Binding-site contacts:
Ligand atom C4 contacts residue LYS20 of chain 1.E at 3.7 Å.
Ligand atom C5 contacts residue DT4 of chain 1.L at 3.7 Å.
Ligand atom C2 contacts residue GLN28 of chain 1.E at 3.7 Å.
Ligand atom O2 contacts residue ARG8 of chain 1.F at 3.5 Å (salt-bridge).
Ligand atom C2' contacts residue DT4 of chain 1.L at 3.5 Å.
Ligand atom P contacts residue LYS20 of chain 1.F at 3.2 Å.
Ligand atom N3 contacts residue LYS20 of chain 1.E at 3.0 Å (salt-bridge).
Ligand atom O4 contacts residue ARG8 of chain 1.E at 2.6 Å (salt-bridge).
Ligand atom N3 contacts residue GLN28 of chain 1.E at 3.1 Å (h-bond).
Ligand atom C7 contacts residue ARG8 of chain 1.E at 3.8 Å.
Ligand atom O3' contacts residue LYS20 of chain 1.F at 2.8 Å (salt-bridge).
Ligand atom O2 contacts residue GLN28 of chain 1.E at 3.3 Å.
Ligand atom C2 contacts residue LYS20 of chain 1.E at 3.3 Å.
Ligand atom OP1 contacts residue THR9 of chain 1.F at 3.8 Å.
Ligand atom OP2 contacts residue ARG23 of chain 1.G at 3.8 Å.
Ligand atom C4 contacts residue ARG8 of chain 1.E at 3.8 Å.
Ligand atom N3 contacts residue GLN28 of chain 1.F at 3.8 Å.
Ligand atom C5' contacts residue THR9 of chain 1.F at 3.2 Å.
Ligand atom O4 contacts residue VAL24 of chain 1.E at 3.5 Å.
Ligand atom O2 contacts residue LYS20 of chain 1.E at 3.3 Å.
Ligand atom O4 contacts residue DT4 of chain 1.L at 3.9 Å.
Ligand atom C4' contacts residue THR9 of chain 1.F at 3.9 Å.
Ligand atom O4 contacts residue GLN28 of chain 1.F at 3.7 Å.
Ligand atom OP2 contacts residue ARG23 of chain 1.E at 3.9 Å.
Ligand atom O2 contacts residue VAL24 of chain 1.E at 3.1 Å.
Ligand atom OP2 contacts residue GLY10 of chain 1.F at 3.9 Å.
Ligand atom C4' contacts residue ARG8 of chain 1.F at 3.8 Å.
Ligand atom OP1 contacts residue ARG23 of chain 1.G at 3.9 Å.
Ligand atom O3' contacts residue GLY10 of chain 1.F at 3.5 Å.
Ligand atom N3 contacts residue VAL24 of chain 1.E at 3.6 Å.
Ligand atom OP1 contacts residue LYS20 of chain 1.F at 2.5 Å (salt-bridge).
Ligand atom O4' contacts residue VAL24 of chain 1.F at 3.5 Å.
Ligand atom C7 contacts residue DT4 of chain 1.L at 3.5 Å.
Ligand atom O2 contacts residue ILE13 of chain 1.G at 3.8 Å.
Ligand atom O4' contacts residue ARG8 of chain 1.F at 3.9 Å.
Ligand atom O2 contacts residue VAL24 of chain 1.F at 3.2 Å.
Ligand atom OP2 contacts residue ALA27 of chain 1.F at 3.2 Å.
Ligand atom C4 contacts residue VAL24 of chain 1.E at 3.7 Å (hydrophobic).
Ligand atom C1' contacts residue VAL24 of chain 1.F at 3.8 Å (hydrophobic).
Ligand atom C2 contacts residue VAL24 of chain 1.F at 3.8 Å (hydrophobic).

A protein and the small-molecule ligand that binds it are described below.
Small molecule (SMILES): Cc1cn([C@H]2C[C@H](O[P](=O)(O)OC[C@H]3O[C@@H](n4cc(C)c(=O)[nH]c4=O)C[C@@H]3O)[C@@H](CO[P](=O)(O)O[C@H]3C[C@H](n4cc(C)c(=O)[nH]c4=O)O[C@@H]3CO[P](=O)(O)O[C@H]3C[C@H](n4cc(C)c(=O)[nH]c4=O)O[C@@H]3COP(=O)=O)O2)c(=O)[nH]c1=O

Sequence of chain 1.F:
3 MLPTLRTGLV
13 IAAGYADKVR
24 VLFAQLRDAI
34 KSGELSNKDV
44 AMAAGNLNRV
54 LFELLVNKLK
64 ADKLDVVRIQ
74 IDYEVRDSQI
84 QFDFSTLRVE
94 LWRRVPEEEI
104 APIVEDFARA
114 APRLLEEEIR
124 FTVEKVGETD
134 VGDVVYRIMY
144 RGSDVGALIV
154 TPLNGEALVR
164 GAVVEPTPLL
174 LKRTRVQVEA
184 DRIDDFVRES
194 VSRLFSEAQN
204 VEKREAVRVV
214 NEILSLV

Sequence of chain 1.G:
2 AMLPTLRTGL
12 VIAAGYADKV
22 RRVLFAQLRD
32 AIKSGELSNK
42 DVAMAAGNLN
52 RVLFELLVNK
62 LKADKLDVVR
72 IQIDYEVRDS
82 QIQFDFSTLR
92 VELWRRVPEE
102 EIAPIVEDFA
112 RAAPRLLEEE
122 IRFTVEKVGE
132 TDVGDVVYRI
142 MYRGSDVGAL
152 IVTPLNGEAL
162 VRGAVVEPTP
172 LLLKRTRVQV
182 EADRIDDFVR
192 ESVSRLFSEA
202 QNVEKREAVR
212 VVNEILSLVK

Sequence of chain 1.E:
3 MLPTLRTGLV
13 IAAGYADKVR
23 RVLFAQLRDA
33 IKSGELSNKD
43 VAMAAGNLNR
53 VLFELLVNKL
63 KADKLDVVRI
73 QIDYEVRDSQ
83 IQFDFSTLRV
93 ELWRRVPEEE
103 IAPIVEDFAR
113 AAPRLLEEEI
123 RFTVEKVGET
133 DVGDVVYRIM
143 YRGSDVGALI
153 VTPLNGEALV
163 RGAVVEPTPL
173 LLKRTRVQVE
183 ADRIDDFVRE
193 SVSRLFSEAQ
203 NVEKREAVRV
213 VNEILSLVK